Binding-site contacts:
Ligand atom C contacts residue SER123 of chain 1.C at 3.5 Å.
Ligand atom O contacts residue PHE121 of chain 1.C at 4.2 Å.
Ligand atom O contacts residue SER146 of chain 1.C at 3.1 Å (h-bond).
Ligand atom CA contacts residue PHE121 of chain 1.C at 4.0 Å (hydrophobic).
Ligand atom OXT contacts residue THR122 of chain 1.C at 3.1 Å.
Ligand atom OXT contacts residue SER123 of chain 1.C at 3.0 Å (h-bond).
Ligand atom O contacts residue GLY147 of chain 1.C at 4.4 Å.
Ligand atom C contacts residue THR122 of chain 1.C at 3.7 Å.
Ligand atom OXT contacts residue PHE194 of chain 1.C at 3.4 Å.
Ligand atom CA contacts residue GLY144 of chain 1.C at 3.8 Å.
Ligand atom C contacts residue PHE194 of chain 1.C at 3.3 Å (hydrophobic).
Ligand atom CA contacts residue PHE194 of chain 1.C at 3.4 Å (hydrophobic).
Ligand atom C contacts residue CYS145 of chain 1.C at 4.4 Å (hydrophobic).
Ligand atom O contacts residue THR122 of chain 1.C at 4.0 Å.
Ligand atom C contacts residue PHE121 of chain 1.C at 3.9 Å (hydrophobic).
Ligand atom O contacts residue SER123 of chain 1.C at 2.9 Å (h-bond).
Ligand atom CA contacts residue SER146 of chain 1.C at 4.0 Å.
Ligand atom OXT contacts residue PHE121 of chain 1.C at 4.1 Å.
Ligand atom O contacts residue CYS145 of chain 1.C at 3.6 Å.
Ligand atom O contacts residue GLY144 of chain 1.C at 3.8 Å.
Ligand atom N contacts residue GLY144 of chain 1.C at 2.9 Å (h-bond).
Ligand atom C contacts residue GLY144 of chain 1.C at 4.1 Å.
Ligand atom N contacts residue SER146 of chain 1.C at 3.0 Å (h-bond).
Ligand atom O contacts residue PHE194 of chain 1.C at 3.4 Å.
Ligand atom N contacts residue PHE194 of chain 1.C at 3.5 Å.
Ligand atom C contacts residue SER146 of chain 1.C at 4.2 Å.
Ligand atom N contacts residue PHE121 of chain 1.C at 4.4 Å.

The small molecule below binds the protein below.
Small molecule (SMILES): NCC(=O)O

Sequence of chain 1.C:
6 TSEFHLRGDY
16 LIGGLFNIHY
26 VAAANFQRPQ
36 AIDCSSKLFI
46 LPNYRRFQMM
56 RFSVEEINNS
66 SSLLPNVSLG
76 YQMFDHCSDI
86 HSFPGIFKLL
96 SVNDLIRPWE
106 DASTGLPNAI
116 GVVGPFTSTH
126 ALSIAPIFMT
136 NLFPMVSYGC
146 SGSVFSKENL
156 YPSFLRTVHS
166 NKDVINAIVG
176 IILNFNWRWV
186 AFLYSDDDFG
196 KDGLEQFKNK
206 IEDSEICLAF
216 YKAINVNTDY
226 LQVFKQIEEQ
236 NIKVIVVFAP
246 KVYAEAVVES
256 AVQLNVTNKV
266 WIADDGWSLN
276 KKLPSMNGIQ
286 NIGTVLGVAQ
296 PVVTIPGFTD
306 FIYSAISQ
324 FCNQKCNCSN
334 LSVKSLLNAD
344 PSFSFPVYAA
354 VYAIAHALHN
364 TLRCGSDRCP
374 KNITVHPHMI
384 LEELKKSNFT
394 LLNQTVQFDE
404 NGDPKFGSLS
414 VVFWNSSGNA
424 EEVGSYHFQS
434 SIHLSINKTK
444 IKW